Binding-site contacts:
Ligand atom C7 contacts residue LEU40 of chain 1.NA at 3.5 Å (hydrophobic).
Ligand atom N3 contacts residue PHE190 of chain 1.NA at 3.9 Å.
Ligand atom O3' contacts residue VAL153 of chain 1.RA at 4.2 Å.
Ligand atom N3 contacts residue LYS34 of chain 1.RA at 3.3 Å (salt-bridge).
Ligand atom N9 contacts residue PHE190 of chain 1.NA at 3.7 Å.
Ligand atom OP2 contacts residue ARG156 of chain 1.RA at 3.8 Å.
Ligand atom N4 contacts residue TYR113 of chain 1.RA at 3.8 Å.
Ligand atom C8 contacts residue PHE190 of chain 1.NA at 3.5 Å (hydrophobic).
Ligand atom C2 contacts residue PHE190 of chain 1.NA at 4.2 Å (hydrophobic).
Ligand atom C7 contacts residue TYR237 of chain 1.NA at 4.1 Å (hydrophobic).
Ligand atom P contacts residue TYR237 of chain 1.NA at 3.8 Å.
Ligand atom C4 contacts residue PHE190 of chain 1.NA at 3.4 Å (hydrophobic).
Ligand atom O3' contacts residue SER39 of chain 1.NA at 4.1 Å.
Ligand atom O3' contacts residue TYR237 of chain 1.NA at 3.6 Å.
Ligand atom C5 contacts residue PHE190 of chain 1.NA at 3.3 Å (hydrophobic).
Ligand atom OP1 contacts residue ARG145 of chain 1.RA at 2.3 Å (salt-bridge).
Ligand atom OP2 contacts residue ARG235 of chain 1.NA at 2.5 Å (salt-bridge).
Ligand atom C3' contacts residue ILE42 of chain 1.NA at 3.7 Å (hydrophobic).
Ligand atom P contacts residue ARG145 of chain 1.RA at 3.7 Å.
Ligand atom OP1 contacts residue VAL153 of chain 1.RA at 3.3 Å.
Ligand atom N6 contacts residue PHE190 of chain 1.NA at 3.5 Å.
Ligand atom OP1 contacts residue ILE42 of chain 1.NA at 4.1 Å.
Ligand atom P contacts residue ARG235 of chain 1.NA at 3.3 Å.
Ligand atom C2' contacts residue TYR237 of chain 1.NA at 4.0 Å (hydrophobic).
Ligand atom OP1 contacts residue ARG235 of chain 1.NA at 3.1 Å (salt-bridge).
Ligand atom O5' contacts residue HIS149 of chain 1.RA at 4.2 Å.
Ligand atom C5' contacts residue ILE42 of chain 1.NA at 3.8 Å (hydrophobic).
Ligand atom C2' contacts residue LEU40 of chain 1.NA at 4.0 Å (hydrophobic).
Ligand atom O4 contacts residue LYS85 of chain 1.NA at 3.2 Å (salt-bridge).
Ligand atom OP1 contacts residue HIS149 of chain 1.RA at 3.1 Å.
Ligand atom N1 contacts residue PHE190 of chain 1.NA at 3.7 Å.
Ligand atom C6 contacts residue PHE190 of chain 1.NA at 3.3 Å (hydrophobic).
Ligand atom N7 contacts residue PHE190 of chain 1.NA at 3.5 Å.
Ligand atom P contacts residue HIS149 of chain 1.RA at 3.8 Å.
Ligand atom OP2 contacts residue TYR237 of chain 1.NA at 2.7 Å (h-bond).
Ligand atom C2 contacts residue LYS34 of chain 1.RA at 3.3 Å.
Ligand atom C2' contacts residue ARG155 of chain 1.RA at 3.1 Å.
Ligand atom C1' contacts residue ARG155 of chain 1.RA at 3.6 Å.
Ligand atom OP2 contacts residue HIS149 of chain 1.RA at 3.3 Å.
Ligand atom C2' contacts residue LYS154 of chain 1.RA at 3.6 Å.

A protein and the small-molecule ligand that binds it are described below.
Small molecule (SMILES): Cc1cn([C@H]2C[C@H](O[P](=O)(O)OC[C@H]3O[C@@H](n4ccc(N)nc4=O)C[C@@H]3O[P](=O)(O)OC[C@H]3O[C@@H](n4ccc(N)nc4=O)C[C@@H]3O[P](=O)(O)OC[C@H]3O[C@@H](n4ccc(N)nc4=O)C[C@@H]3O[P](=O)(O)OC[C@H]3O[C@@H](n4cnc5c(N)ncnc54)C[C@@H]3O)[C@@H](CO[P](=O)(O)O[C@H]3C[C@H](n4cnc5c(N)ncnc54)O[C@@H]3CO[P](=O)(O)O[C@H]3C[C@H](n4cnc5c(N)ncnc54)O[C@@H]3CO[P](=O)(O)O[C@H]3C[C@H](n4cnc5c(N)ncnc54)O[C@@H]3CO[P](=O)(O)O[C@H]3C[C@H](n4cnc5c(N)ncnc54)O[C@@H]3COP(=O)=O)O2)c(=O)[nH]c1=O

Sequence of chain 1.RA:
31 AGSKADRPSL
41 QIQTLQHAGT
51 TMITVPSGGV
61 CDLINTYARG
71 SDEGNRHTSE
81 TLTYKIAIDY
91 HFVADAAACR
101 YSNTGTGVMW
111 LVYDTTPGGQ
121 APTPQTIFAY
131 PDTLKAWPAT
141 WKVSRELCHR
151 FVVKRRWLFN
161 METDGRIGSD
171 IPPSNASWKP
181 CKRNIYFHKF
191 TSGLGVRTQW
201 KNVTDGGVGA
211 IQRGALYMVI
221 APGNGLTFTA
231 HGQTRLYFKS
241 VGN

Sequence of chain 1.NA:
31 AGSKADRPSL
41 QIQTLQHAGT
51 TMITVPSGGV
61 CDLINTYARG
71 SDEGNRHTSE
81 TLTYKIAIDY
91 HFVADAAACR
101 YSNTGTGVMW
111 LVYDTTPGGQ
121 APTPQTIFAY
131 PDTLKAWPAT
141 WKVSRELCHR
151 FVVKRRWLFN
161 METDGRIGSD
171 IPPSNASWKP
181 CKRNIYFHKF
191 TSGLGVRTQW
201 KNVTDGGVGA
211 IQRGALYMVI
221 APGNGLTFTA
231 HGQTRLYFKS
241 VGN